The protein below binds the small molecule below.
Small molecule (SMILES): CC(C)C[C@H](NC(=O)[C@H](CO)NC(=O)[C@H](C)NC(=O)[C@H](CC1=c2ccccc2=NC1)NC(=O)[C@H](CCCCN)NC(=O)[C@H](CC(=O)O)NC(=O)[C@H](CC(C)C)NC(=O)[C@H](CCC(=O)O)NC(=O)[C@@H](N)CC(C)C)C(=O)N[C@H](C=O)CC1=CN=C2CC=CC=C12

Sequence of chain 1.B:
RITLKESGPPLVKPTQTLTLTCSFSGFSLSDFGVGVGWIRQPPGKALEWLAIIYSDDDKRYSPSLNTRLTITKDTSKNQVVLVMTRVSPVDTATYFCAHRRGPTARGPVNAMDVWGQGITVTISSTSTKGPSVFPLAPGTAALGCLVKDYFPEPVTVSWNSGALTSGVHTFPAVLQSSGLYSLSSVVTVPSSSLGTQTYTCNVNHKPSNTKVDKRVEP

Sequence of chain 1.A:
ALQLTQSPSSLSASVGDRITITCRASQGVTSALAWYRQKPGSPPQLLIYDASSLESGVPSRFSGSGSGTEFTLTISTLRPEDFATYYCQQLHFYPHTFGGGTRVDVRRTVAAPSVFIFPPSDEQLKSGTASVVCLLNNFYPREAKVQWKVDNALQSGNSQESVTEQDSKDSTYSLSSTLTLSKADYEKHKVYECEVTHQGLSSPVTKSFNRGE

Binding-site contacts:
Ligand atom CB contacts residue HIS92 of chain 1.A at 3.3 Å.
Ligand atom OD1 contacts residue TYR54 of chain 1.B at 3.6 Å (h-bond).
Ligand atom N contacts residue HIS92 of chain 1.A at 2.8 Å (h-bond).
Ligand atom CZ2 contacts residue GLY33 of chain 1.B at 3.5 Å.
Ligand atom CB contacts residue TYR94 of chain 1.A at 3.6 Å (hydrophobic).
Ligand atom CG contacts residue ARG100 of chain 1.B at 3.4 Å.
Ligand atom CE contacts residue ASP56 of chain 1.B at 3.5 Å.
Ligand atom CZ2 contacts residue ASN117 of chain 1.B at 3.2 Å.
Ligand atom CD contacts residue TYR94 of chain 1.A at 3.5 Å (hydrophobic).
Ligand atom OE2 contacts residue TYR94 of chain 1.A at 3.5 Å.
Ligand atom CZ2 contacts residue PRO103 of chain 1.B at 3.5 Å (hydrophobic).
Ligand atom CA contacts residue TYR94 of chain 1.A at 3.5 Å (hydrophobic).
Ligand atom CD contacts residue ARG60 of chain 1.B at 3.2 Å.
Ligand atom CB contacts residue LEU91 of chain 1.A at 3.0 Å (hydrophobic).
Ligand atom O contacts residue TYR94 of chain 1.A at 3.0 Å (h-bond).
Ligand atom O contacts residue ARG113 of chain 1.B at 3.6 Å (salt-bridge).
Ligand atom OD2 contacts residue LEU91 of chain 1.A at 3.3 Å (h-bond).
Ligand atom CH2 contacts residue ASN117 of chain 1.B at 3.2 Å.
Ligand atom OE1 contacts residue ARG60 of chain 1.B at 3.5 Å (salt-bridge).
Ligand atom CD2 contacts residue ARG113 of chain 1.B at 3.2 Å.
Ligand atom OE2 contacts residue ARG60 of chain 1.B at 2.1 Å (salt-bridge).
Ligand atom CH2 contacts residue ARG113 of chain 1.B at 3.5 Å.
Ligand atom CD2 contacts residue PHE93 of chain 1.A at 3.5 Å (hydrophobic).
Ligand atom CE contacts residue ASP58 of chain 1.B at 2.9 Å.
Ligand atom NZ contacts residue ASP56 of chain 1.B at 2.2 Å (salt-bridge).
Ligand atom CD1 contacts residue TYR94 of chain 1.A at 3.4 Å (hydrophobic).
Ligand atom OD2 contacts residue ARG100 of chain 1.B at 3.1 Å (salt-bridge).
Ligand atom OD1 contacts residue TYR94 of chain 1.A at 3.4 Å (h-bond).
Ligand atom CD1 contacts residue VAL116 of chain 1.B at 3.5 Å (hydrophobic).
Ligand atom CD2 contacts residue GLN27 of chain 1.A at 3.3 Å.
Ligand atom CZ3 contacts residue PRO103 of chain 1.B at 3.6 Å (hydrophobic).
Ligand atom OD1 contacts residue ARG100 of chain 1.B at 2.7 Å (salt-bridge).
Ligand atom OD1 contacts residue HIS96 of chain 1.A at 3.0 Å (h-bond).
Ligand atom N contacts residue TYR94 of chain 1.A at 3.3 Å (h-bond).
Ligand atom CG contacts residue LEU91 of chain 1.A at 3.1 Å (hydrophobic).
Ligand atom CZ2 contacts residue GLY114 of chain 1.B at 3.4 Å.
Ligand atom CD1 contacts residue ARG100 of chain 1.B at 3.5 Å.
Ligand atom CD1 contacts residue ARG113 of chain 1.B at 3.1 Å.
Ligand atom O contacts residue TYR94 of chain 1.A at 3.4 Å.
Ligand atom O contacts residue PHE93 of chain 1.A at 3.4 Å.